Binding-site contacts:
Ligand atom CB contacts residue GLU256 of chain 1.A at 2.3 Å.
Ligand atom CG contacts residue GLU256 of chain 1.A at 2.9 Å.
Ligand atom O contacts residue GLU256 of chain 1.A at 2.7 Å.
Ligand atom CD1 contacts residue PRO252 of chain 1.A at 3.9 Å (hydrophobic).
Ligand atom CA contacts residue LYS87 of chain 1.A at 3.9 Å.
Ligand atom CD1 contacts residue GLU256 of chain 1.A at 3.9 Å.
Ligand atom CD1 contacts residue LEU253 of chain 1.A at 4.0 Å (hydrophobic).
Ligand atom C contacts residue GLU256 of chain 1.A at 3.2 Å.
Ligand atom N contacts residue GLU256 of chain 1.A at 2.6 Å (salt-bridge).
Ligand atom CD2 contacts residue CYS97 of chain 1.A at 4.1 Å (hydrophobic).
Ligand atom NE2 contacts residue ILE101 of chain 1.A at 4.2 Å.
Ligand atom C contacts residue LYS87 of chain 1.A at 4.1 Å.
Ligand atom CG1 contacts residue GLU256 of chain 1.A at 2.7 Å.
Ligand atom CB contacts residue ILE101 of chain 1.A at 3.8 Å (hydrophobic).
Ligand atom CG2 contacts residue GLU256 of chain 1.A at 4.2 Å.
Ligand atom CD2 contacts residue LEU253 of chain 1.A at 3.1 Å (hydrophobic).
Ligand atom CD1 contacts residue VAL83 of chain 1.A at 4.0 Å (hydrophobic).
Ligand atom CA contacts residue GLU256 of chain 1.A at 3.2 Å.
Ligand atom O contacts residue LYS87 of chain 1.A at 3.1 Å.
Ligand atom CG contacts residue LEU253 of chain 1.A at 4.1 Å (hydrophobic).
Ligand atom NE2 contacts residue CYS97 of chain 1.A at 3.9 Å.
Ligand atom CA contacts residue GLU256 of chain 1.A at 3.2 Å.
Ligand atom CD2 contacts residue LEU104 of chain 1.A at 3.9 Å (hydrophobic).
Ligand atom C contacts residue GLU256 of chain 1.A at 3.4 Å.
Ligand atom CD2 contacts residue VAL257 of chain 1.A at 4.2 Å (hydrophobic).
Ligand atom CD2 contacts residue GLU256 of chain 1.A at 3.6 Å.
Ligand atom C contacts residue GLU256 of chain 1.A at 3.7 Å.
Ligand atom CD1 contacts residue GLN100 of chain 1.A at 4.0 Å.
Ligand atom CD1 contacts residue ILE101 of chain 1.A at 3.2 Å (hydrophobic).
Ligand atom CD2 contacts residue LYS87 of chain 1.A at 4.1 Å.
Ligand atom N contacts residue GLU256 of chain 1.A at 3.8 Å.
Ligand atom CD2 contacts residue VAL83 of chain 1.A at 3.7 Å (hydrophobic).
Ligand atom CA contacts residue GLU256 of chain 1.A at 3.6 Å.
Ligand atom CD1 contacts residue LEU253 of chain 1.A at 3.9 Å (hydrophobic).
Ligand atom CB contacts residue GLU256 of chain 1.A at 3.5 Å.
Ligand atom CB contacts residue VAL83 of chain 1.A at 3.7 Å (hydrophobic).
Ligand atom CB contacts residue GLU256 of chain 1.A at 2.9 Å.
Ligand atom N contacts residue GLU256 of chain 1.A at 2.4 Å (salt-bridge).
Ligand atom CD1 contacts residue GLU256 of chain 1.A at 4.0 Å.
Ligand atom CD1 contacts residue THR80 of chain 1.A at 4.0 Å.

Sequence of chain 1.A:
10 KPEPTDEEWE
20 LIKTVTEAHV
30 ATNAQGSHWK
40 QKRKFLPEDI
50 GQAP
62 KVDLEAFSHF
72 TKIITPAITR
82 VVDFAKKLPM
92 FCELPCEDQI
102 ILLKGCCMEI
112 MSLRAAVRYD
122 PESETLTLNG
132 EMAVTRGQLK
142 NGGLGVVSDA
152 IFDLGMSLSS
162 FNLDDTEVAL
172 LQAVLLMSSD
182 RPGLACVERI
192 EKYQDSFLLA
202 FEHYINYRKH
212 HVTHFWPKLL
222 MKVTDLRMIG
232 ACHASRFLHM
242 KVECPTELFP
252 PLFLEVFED

This protein binds this small molecule.
Small molecule (SMILES): CC[C@H](C)[C@H](NC(=O)[C@H](C)NC(=O)[C@@H](N)CC1=NC=NC1)C(=O)N[C@@H](CC(C)C)C(=O)N[C@@H](CC1=NC=NC1)C(=O)N[C@@H](C)C(=O)N[C@@H](CC(C)C)C(=O)N[C@@H](CC(C)C)C(=O)N[C@@H](CCC(N)=O)C(=O)N[C@@H](CC(=O)O)C(=O)N[C@@H](CO)C(=O)N[C@@H](CO)C(=O)O